A protein and the small-molecule ligand that binds it are described below.
Small molecule (SMILES): OC[C@H]1O[C@@H](O)[C@@H](O)[C@@H](O)[C@@H]1O

Binding-site contacts:
Ligand atom C5 contacts residue NAG1 of chain 1.Q at 4.2 Å.
Ligand atom O6 contacts residue NAG1 of chain 1.Q at 4.3 Å.
Ligand atom O5 contacts residue NAG1 of chain 1.Q at 2.9 Å (h-bond).
Ligand atom C1 contacts residue NAG1 of chain 1.Q at 2.8 Å.
Ligand atom O2 contacts residue NAG1 of chain 1.Q at 3.0 Å (h-bond).
Ligand atom C2 contacts residue NAG1 of chain 1.Q at 3.4 Å.